Sequence of chain 1.B:
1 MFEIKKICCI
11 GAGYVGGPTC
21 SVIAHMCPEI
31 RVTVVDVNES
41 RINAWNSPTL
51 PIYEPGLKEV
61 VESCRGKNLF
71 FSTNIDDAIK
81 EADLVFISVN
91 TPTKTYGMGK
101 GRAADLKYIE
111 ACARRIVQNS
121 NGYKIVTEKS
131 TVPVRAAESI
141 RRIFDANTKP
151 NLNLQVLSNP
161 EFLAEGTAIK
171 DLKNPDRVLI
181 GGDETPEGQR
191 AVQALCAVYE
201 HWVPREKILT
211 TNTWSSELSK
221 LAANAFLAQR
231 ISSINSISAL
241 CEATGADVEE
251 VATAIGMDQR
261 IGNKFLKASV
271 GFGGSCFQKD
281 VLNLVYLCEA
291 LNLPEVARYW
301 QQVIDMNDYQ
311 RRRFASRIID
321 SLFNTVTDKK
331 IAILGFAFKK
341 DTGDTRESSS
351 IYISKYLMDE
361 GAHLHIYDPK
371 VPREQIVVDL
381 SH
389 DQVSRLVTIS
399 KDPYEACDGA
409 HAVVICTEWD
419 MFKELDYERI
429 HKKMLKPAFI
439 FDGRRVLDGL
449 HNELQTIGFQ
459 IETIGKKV

A protein and the small-molecule ligand that binds it are described below.
Small molecule (SMILES): O=c1ccn([C@@H]2O[C@H](CO[P](=O)(O)O[P](=O)(O)O[C@H]3O[C@H](CO)[C@@H](O)[C@H](O)[C@H]3O)[C@@H](O)[C@H]2O)c(=O)[nH]1

Sequence of chain 1.A:
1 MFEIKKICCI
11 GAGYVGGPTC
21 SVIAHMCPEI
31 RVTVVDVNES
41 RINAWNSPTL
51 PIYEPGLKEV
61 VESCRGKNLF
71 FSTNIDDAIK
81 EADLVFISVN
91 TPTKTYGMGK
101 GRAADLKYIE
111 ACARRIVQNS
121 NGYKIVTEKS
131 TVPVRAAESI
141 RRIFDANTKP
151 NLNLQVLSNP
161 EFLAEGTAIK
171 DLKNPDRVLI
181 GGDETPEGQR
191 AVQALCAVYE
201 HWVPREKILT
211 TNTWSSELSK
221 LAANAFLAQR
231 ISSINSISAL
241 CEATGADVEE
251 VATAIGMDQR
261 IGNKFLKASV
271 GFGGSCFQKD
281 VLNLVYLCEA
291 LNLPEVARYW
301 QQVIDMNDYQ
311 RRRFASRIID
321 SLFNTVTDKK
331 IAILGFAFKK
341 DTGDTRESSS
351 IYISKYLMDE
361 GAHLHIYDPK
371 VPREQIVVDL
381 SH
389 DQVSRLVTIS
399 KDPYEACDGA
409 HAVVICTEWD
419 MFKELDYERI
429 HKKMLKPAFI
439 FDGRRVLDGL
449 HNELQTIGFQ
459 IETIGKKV

Binding-site contacts:
Ligand atom C3' contacts residue PHE162 of chain 1.B at 3.3 Å (hydrophobic).
Ligand atom O4' contacts residue LEU163 of chain 1.B at 3.1 Å (h-bond).
Ligand atom O3C contacts residue GLY273 of chain 1.B at 2.8 Å (h-bond).
Ligand atom O2C contacts residue LYS339 of chain 1.B at 3.6 Å.
Ligand atom C5C contacts residue PHE277 of chain 1.B at 3.5 Å (hydrophobic).
Ligand atom O2 contacts residue ILE231 of chain 1.B at 3.2 Å.
Ligand atom C6' contacts residue THR131 of chain 1.B at 3.2 Å.
Ligand atom O3' contacts residue ARG260 of chain 1.A at 2.9 Å (salt-bridge).
Ligand atom C6' contacts residue CYS276 of chain 1.B at 3.1 Å (hydrophobic).
Ligand atom C4C contacts residue GLY273 of chain 1.B at 3.6 Å.
Ligand atom O4 contacts residue LEU266 of chain 1.B at 3.6 Å (h-bond).
Ligand atom C3C contacts residue PHE338 of chain 1.B at 3.6 Å (hydrophobic).
Ligand atom O1A contacts residue PHE277 of chain 1.B at 3.6 Å.
Ligand atom C5' contacts residue LEU163 of chain 1.B at 3.4 Å (hydrophobic).
Ligand atom C2' contacts residue ARG260 of chain 1.A at 3.6 Å.
Ligand atom O1B contacts residue PHE338 of chain 1.B at 3.3 Å.
Ligand atom O2 contacts residue SER269 of chain 1.B at 2.7 Å (h-bond).
Ligand atom O4C contacts residue PHE272 of chain 1.B at 3.4 Å.
Ligand atom O4 contacts residue LYS267 of chain 1.B at 3.0 Å (salt-bridge).
Ligand atom O6' contacts residue THR131 of chain 1.B at 3.3 Å.
Ligand atom O6' contacts residue ASN224 of chain 1.B at 3.4 Å (h-bond).
Ligand atom O2A contacts residue LYS339 of chain 1.B at 3.3 Å (salt-bridge).
Ligand atom O3A contacts residue LYS339 of chain 1.B at 3.5 Å.
Ligand atom O4' contacts residue GLU161 of chain 1.B at 3.4 Å (salt-bridge).
Ligand atom O2C contacts residue PHE338 of chain 1.B at 3.3 Å (h-bond).
Ligand atom C3' contacts residue LEU163 of chain 1.B at 3.6 Å (hydrophobic).
Ligand atom O4 contacts residue PHE265 of chain 1.B at 3.3 Å.
Ligand atom N3 contacts residue LYS267 of chain 1.B at 2.8 Å (salt-bridge).
Ligand atom O3B contacts residue ALA164 of chain 1.B at 3.3 Å.
Ligand atom O6' contacts residue LYS220 of chain 1.B at 3.3 Å (salt-bridge).
Ligand atom O2C contacts residue ARG442 of chain 1.B at 2.6 Å (salt-bridge).
Ligand atom O4' contacts residue LYS220 of chain 1.B at 3.1 Å (salt-bridge).
Ligand atom O3' contacts residue PHE162 of chain 1.B at 2.9 Å (h-bond).
Ligand atom O4' contacts residue PHE162 of chain 1.B at 3.3 Å (h-bond).
Ligand atom O6' contacts residue CYS276 of chain 1.B at 2.5 Å (h-bond).
Ligand atom O2' contacts residue ARG260 of chain 1.A at 2.3 Å (salt-bridge).
Ligand atom O1A contacts residue PHE265 of chain 1.B at 3.3 Å.
Ligand atom C4' contacts residue LEU163 of chain 1.B at 3.6 Å (hydrophobic).
Ligand atom O3C contacts residue PHE338 of chain 1.B at 2.8 Å (h-bond).
Ligand atom O1B contacts residue GLU165 of chain 1.B at 3.2 Å (salt-bridge).